Binding-site contacts:
Ligand atom C8 contacts residue SER17 of chain 1.B at 3.7 Å.
Ligand atom C7 contacts residue ASN58 of chain 1.E at 3.5 Å.
Ligand atom C5 contacts residue ASN58 of chain 1.E at 3.7 Å.
Ligand atom C2 contacts residue ASN58 of chain 1.E at 2.4 Å.
Ligand atom O7 contacts residue GLU57 of chain 1.E at 4.2 Å.
Ligand atom O5 contacts residue ASN58 of chain 1.E at 2.4 Å (h-bond).
Ligand atom O7 contacts residue ASN58 of chain 1.E at 3.7 Å.
Ligand atom C4 contacts residue ASN58 of chain 1.E at 4.2 Å.
Ligand atom C3 contacts residue ASN58 of chain 1.E at 3.8 Å.
Ligand atom C1 contacts residue ASN58 of chain 1.E at 1.4 Å.
Ligand atom N2 contacts residue ASN58 of chain 1.E at 2.9 Å (h-bond).

Sequence of chain 1.E:
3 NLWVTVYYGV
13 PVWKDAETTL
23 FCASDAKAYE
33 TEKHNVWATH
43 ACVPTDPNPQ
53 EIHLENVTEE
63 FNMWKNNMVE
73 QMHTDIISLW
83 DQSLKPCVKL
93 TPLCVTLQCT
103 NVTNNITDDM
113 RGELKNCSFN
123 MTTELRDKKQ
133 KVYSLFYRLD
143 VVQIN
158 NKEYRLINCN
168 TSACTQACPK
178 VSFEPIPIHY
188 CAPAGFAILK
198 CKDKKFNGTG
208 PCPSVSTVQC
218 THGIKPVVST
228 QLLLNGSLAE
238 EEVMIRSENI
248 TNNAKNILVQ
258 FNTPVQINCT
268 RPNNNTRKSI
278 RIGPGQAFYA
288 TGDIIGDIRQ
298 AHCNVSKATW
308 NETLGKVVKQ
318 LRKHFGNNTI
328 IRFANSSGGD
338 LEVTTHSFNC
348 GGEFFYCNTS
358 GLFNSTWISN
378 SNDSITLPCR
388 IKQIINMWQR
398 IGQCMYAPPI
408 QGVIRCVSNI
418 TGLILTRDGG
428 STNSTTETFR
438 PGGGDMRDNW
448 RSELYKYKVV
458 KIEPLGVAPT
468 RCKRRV

Sequence of chain 1.B:
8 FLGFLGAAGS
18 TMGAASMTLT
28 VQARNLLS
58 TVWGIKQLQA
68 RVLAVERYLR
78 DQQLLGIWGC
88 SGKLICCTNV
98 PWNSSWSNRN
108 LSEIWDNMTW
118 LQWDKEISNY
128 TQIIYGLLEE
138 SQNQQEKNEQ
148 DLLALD

The small molecule below binds the protein below.
Small molecule (SMILES): CC(=O)N[C@@H]1[C@@H](O)[C@H](O)[C@@H](CO)O[C@H]1O